Binding-site contacts:
Ligand atom O7 contacts residue ASN613 of chain 1.A at 3.2 Å (h-bond).
Ligand atom O5 contacts residue ASN613 of chain 1.A at 2.3 Å (h-bond).
Ligand atom C5 contacts residue THR615 of chain 1.A at 4.1 Å.
Ligand atom C4 contacts residue ASN613 of chain 1.A at 4.2 Å.
Ligand atom C2 contacts residue ASN613 of chain 1.A at 2.4 Å.
Ligand atom C7 contacts residue ASN613 of chain 1.A at 3.5 Å.
Ligand atom C5 contacts residue ASN613 of chain 1.A at 3.6 Å.
Ligand atom O5 contacts residue THR615 of chain 1.A at 3.4 Å (h-bond).
Ligand atom C6 contacts residue THR615 of chain 1.A at 4.3 Å.
Ligand atom N2 contacts residue ASN613 of chain 1.A at 3.0 Å (h-bond).
Ligand atom C1 contacts residue THR615 of chain 1.A at 3.5 Å.
Ligand atom C3 contacts residue ASN613 of chain 1.A at 3.8 Å.
Ligand atom C1 contacts residue ASN613 of chain 1.A at 1.4 Å.

A protein and the small-molecule ligand that binds it are described below.
Small molecule (SMILES): CC(=O)N[C@@H]1[C@@H](O)[C@H](O)[C@@H](CO)O[C@H]1O

Sequence of chain 1.A:
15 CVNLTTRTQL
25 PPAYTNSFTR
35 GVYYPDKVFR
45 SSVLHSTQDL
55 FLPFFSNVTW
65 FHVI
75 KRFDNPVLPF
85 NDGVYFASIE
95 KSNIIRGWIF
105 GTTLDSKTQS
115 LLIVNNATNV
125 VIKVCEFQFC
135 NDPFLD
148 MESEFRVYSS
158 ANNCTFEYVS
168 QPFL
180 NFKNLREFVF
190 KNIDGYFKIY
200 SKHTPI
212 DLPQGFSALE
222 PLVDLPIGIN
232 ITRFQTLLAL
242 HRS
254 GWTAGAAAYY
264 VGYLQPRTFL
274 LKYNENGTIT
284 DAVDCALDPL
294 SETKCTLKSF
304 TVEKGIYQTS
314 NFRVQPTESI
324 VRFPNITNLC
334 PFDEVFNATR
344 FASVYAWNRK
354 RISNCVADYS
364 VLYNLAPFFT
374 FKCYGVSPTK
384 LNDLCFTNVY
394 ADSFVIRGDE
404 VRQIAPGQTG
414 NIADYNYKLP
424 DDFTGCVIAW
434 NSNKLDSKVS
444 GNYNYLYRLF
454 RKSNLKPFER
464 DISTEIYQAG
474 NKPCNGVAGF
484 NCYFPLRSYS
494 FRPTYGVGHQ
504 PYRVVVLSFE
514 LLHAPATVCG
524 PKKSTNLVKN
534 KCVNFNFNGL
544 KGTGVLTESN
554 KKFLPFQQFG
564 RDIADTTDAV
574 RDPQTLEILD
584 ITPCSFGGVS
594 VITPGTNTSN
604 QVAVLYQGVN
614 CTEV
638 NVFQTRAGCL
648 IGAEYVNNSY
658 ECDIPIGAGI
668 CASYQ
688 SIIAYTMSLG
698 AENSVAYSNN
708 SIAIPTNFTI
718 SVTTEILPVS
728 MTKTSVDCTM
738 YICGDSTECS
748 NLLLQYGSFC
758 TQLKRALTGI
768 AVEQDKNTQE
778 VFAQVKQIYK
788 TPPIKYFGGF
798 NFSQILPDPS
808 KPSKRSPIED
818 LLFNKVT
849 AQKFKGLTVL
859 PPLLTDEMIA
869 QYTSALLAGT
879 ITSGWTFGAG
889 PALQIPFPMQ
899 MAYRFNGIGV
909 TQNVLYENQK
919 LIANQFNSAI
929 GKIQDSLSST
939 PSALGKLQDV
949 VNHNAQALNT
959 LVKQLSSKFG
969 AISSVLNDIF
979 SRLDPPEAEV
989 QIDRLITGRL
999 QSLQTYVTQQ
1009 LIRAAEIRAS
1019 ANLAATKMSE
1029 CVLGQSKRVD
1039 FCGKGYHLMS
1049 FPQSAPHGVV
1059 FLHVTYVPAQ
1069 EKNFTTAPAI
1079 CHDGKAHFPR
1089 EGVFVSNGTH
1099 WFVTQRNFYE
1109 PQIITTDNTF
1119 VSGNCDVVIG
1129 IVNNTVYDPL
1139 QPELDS